Sequence of chain 1.H:
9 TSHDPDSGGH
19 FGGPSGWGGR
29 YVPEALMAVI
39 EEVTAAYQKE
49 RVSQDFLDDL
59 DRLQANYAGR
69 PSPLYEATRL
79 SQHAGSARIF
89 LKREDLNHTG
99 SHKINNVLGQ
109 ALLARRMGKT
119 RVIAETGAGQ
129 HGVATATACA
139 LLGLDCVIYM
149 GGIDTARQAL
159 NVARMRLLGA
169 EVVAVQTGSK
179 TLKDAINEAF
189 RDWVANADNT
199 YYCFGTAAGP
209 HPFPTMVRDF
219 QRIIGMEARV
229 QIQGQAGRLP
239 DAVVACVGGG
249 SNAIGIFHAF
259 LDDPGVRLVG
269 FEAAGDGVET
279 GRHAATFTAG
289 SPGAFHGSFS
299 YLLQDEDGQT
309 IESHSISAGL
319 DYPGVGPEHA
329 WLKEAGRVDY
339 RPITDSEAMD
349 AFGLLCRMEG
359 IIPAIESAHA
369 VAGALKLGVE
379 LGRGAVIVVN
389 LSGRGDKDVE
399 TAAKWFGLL

A protein and the small-molecule ligand that binds it are described below.
Small molecule (SMILES): C=C(NCc1c(COP(=O)(O)O)cnc(C)c1O)C(=O)O

Binding-site contacts:
Ligand atom OP2 contacts residue ASN250 of chain 1.H at 2.9 Å (h-bond).
Ligand atom OXT contacts residue HIS129 of chain 1.H at 2.7 Å (h-bond).
Ligand atom OP3 contacts residue SER249 of chain 1.H at 2.6 Å (h-bond).
Ligand atom C5A contacts residue GLY317 of chain 1.H at 3.7 Å.
Ligand atom O contacts residue HIS129 of chain 1.H at 3.3 Å.
Ligand atom OP3 contacts residue THR204 of chain 1.H at 2.7 Å (h-bond).
Ligand atom OP1 contacts residue SER249 of chain 1.H at 3.6 Å (h-bond).
Ligand atom OP4 contacts residue LYS101 of chain 1.H at 3.4 Å (salt-bridge).
Ligand atom OP1 contacts residue GLY247 of chain 1.H at 3.3 Å (h-bond).
Ligand atom C2A contacts residue GLY391 of chain 1.H at 3.6 Å.
Ligand atom O3A contacts residue GLN128 of chain 1.H at 3.6 Å.
Ligand atom C2 contacts residue SER390 of chain 1.H at 3.7 Å.
Ligand atom C4A contacts residue GLY317 of chain 1.H at 3.6 Å.
Ligand atom OXT contacts residue GLN128 of chain 1.H at 2.9 Å (h-bond).
Ligand atom C6 contacts residue CYS244 of chain 1.H at 3.6 Å (hydrophobic).
Ligand atom C contacts residue THR124 of chain 1.H at 3.3 Å.
Ligand atom N contacts residue LYS101 of chain 1.H at 3.2 Å.
Ligand atom N1 contacts residue HIS100 of chain 1.H at 3.7 Å.
Ligand atom OP3 contacts residue LYS101 of chain 1.H at 3.2 Å (salt-bridge).
Ligand atom O contacts residue THR124 of chain 1.H at 2.5 Å (h-bond).
Ligand atom C contacts residue GLY125 of chain 1.H at 3.6 Å.
Ligand atom P contacts residue SER249 of chain 1.H at 3.5 Å.
Ligand atom OP1 contacts residue GLY246 of chain 1.H at 2.8 Å (h-bond).
Ligand atom N1 contacts residue SER390 of chain 1.H at 2.8 Å (h-bond).
Ligand atom C contacts residue ALA126 of chain 1.H at 3.7 Å (hydrophobic).
Ligand atom C6 contacts residue GLU364 of chain 1.H at 3.5 Å.
Ligand atom OP1 contacts residue GLY248 of chain 1.H at 2.9 Å (h-bond).
Ligand atom OXT contacts residue GLY127 of chain 1.H at 3.5 Å (h-bond).
Ligand atom OP2 contacts residue SER249 of chain 1.H at 3.2 Å (h-bond).
Ligand atom OP2 contacts residue HIS100 of chain 1.H at 3.0 Å (h-bond).
Ligand atom C5A contacts residue LEU318 of chain 1.H at 3.6 Å (hydrophobic).
Ligand atom O3A contacts residue ALA126 of chain 1.H at 3.7 Å.
Ligand atom N1 contacts residue GLU364 of chain 1.H at 3.4 Å.
Ligand atom C6 contacts residue SER390 of chain 1.H at 3.6 Å.
Ligand atom C contacts residue HIS129 of chain 1.H at 3.5 Å.
Ligand atom OXT contacts residue THR124 of chain 1.H at 3.3 Å (h-bond).
Ligand atom C4A contacts residue LYS101 of chain 1.H at 3.5 Å.
Ligand atom O contacts residue GLY125 of chain 1.H at 3.0 Å (h-bond).
Ligand atom OP3 contacts residue GLY248 of chain 1.H at 3.5 Å (h-bond).
Ligand atom P contacts residue GLY248 of chain 1.H at 3.7 Å.